Binding-site contacts:
Ligand atom N2 contacts residue ASN655 of chain 1.A at 2.9 Å (h-bond).
Ligand atom C4 contacts residue ASN655 of chain 1.A at 4.2 Å.
Ligand atom O7 contacts residue ASN655 of chain 1.A at 3.1 Å.
Ligand atom C8 contacts residue ASN655 of chain 1.A at 4.4 Å.
Ligand atom O5 contacts residue ASN655 of chain 1.A at 2.4 Å (h-bond).
Ligand atom C7 contacts residue ASN655 of chain 1.A at 3.2 Å.
Ligand atom C6 contacts residue HIS653 of chain 1.A at 4.0 Å.
Ligand atom C2 contacts residue ASN655 of chain 1.A at 2.5 Å.
Ligand atom C5 contacts residue ASN655 of chain 1.A at 3.7 Å.
Ligand atom C3 contacts residue ASN655 of chain 1.A at 3.8 Å.
Ligand atom O6 contacts residue HIS653 of chain 1.A at 3.1 Å.
Ligand atom C1 contacts residue ASN655 of chain 1.A at 1.4 Å.

Sequence of chain 1.A:
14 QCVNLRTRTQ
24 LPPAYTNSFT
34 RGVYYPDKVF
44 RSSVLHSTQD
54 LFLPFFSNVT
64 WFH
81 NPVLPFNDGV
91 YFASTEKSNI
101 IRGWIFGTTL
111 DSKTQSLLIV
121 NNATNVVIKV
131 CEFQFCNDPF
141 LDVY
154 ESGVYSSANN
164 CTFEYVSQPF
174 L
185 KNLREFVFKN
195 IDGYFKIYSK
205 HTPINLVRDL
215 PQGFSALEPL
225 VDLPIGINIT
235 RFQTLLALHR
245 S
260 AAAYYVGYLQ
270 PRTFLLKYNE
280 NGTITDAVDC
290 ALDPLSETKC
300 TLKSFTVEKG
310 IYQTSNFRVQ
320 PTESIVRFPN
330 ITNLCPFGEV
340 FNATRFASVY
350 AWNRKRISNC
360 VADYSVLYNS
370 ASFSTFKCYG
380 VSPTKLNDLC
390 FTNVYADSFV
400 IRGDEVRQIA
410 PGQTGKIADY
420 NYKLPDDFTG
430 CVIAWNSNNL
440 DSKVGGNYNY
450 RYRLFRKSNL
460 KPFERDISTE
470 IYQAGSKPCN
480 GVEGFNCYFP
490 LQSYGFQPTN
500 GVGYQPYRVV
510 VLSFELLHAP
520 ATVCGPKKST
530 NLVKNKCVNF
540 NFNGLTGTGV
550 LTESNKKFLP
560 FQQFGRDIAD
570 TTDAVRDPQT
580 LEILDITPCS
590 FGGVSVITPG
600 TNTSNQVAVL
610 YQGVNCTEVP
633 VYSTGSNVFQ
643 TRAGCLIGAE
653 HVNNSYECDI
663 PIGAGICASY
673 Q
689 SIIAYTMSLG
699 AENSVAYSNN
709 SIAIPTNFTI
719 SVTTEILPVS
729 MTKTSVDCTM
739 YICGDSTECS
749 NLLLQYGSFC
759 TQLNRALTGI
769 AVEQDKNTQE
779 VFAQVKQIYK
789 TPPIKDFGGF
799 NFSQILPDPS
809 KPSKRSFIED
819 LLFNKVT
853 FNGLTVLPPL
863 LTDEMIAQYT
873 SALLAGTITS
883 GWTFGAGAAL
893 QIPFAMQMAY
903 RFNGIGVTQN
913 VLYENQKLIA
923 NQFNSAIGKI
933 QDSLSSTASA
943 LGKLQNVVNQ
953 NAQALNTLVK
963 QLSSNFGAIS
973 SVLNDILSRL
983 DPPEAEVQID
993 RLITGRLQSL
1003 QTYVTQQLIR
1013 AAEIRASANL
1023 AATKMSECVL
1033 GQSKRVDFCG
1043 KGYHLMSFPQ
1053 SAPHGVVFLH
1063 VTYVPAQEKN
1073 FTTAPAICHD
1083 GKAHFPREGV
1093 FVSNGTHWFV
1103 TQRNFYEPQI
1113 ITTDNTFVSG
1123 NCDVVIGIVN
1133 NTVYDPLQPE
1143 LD

This protein binds this small molecule.
Small molecule (SMILES): CC(=O)N[C@@H]1[C@@H](O)[C@H](O)[C@@H](CO)O[C@H]1O